Binding-site contacts:
Ligand atom C2 contacts residue MG1 of chain 1.SA at 2.9 Å.
Ligand atom O1 contacts residue THR244 of chain 1.H at 3.5 Å (h-bond).
Ligand atom C2 contacts residue ALA209 of chain 1.H at 3.6 Å (hydrophobic).
Ligand atom O4 contacts residue ALA209 of chain 1.H at 3.9 Å.
Ligand atom C1 contacts residue THR244 of chain 1.H at 4.0 Å.
Ligand atom O3 contacts residue ASP212 of chain 1.H at 4.1 Å.
Ligand atom C1 contacts residue LYS186 of chain 1.H at 3.5 Å.
Ligand atom O1 contacts residue ARG87 of chain 1.H at 3.9 Å.
Ligand atom O1 contacts residue ALA209 of chain 1.H at 4.2 Å.
Ligand atom C2 contacts residue ARG210 of chain 1.H at 4.4 Å.
Ligand atom O4 contacts residue GLU188 of chain 1.H at 3.0 Å (salt-bridge).
Ligand atom O1 contacts residue MET276 of chain 1.H at 4.2 Å.
Ligand atom C1 contacts residue GLU188 of chain 1.H at 3.8 Å.
Ligand atom O2 contacts residue MG1 of chain 1.SA at 4.1 Å.
Ligand atom O4 contacts residue MG1 of chain 1.SA at 2.2 Å.
Ligand atom O3 contacts residue ALA209 of chain 1.H at 4.1 Å.
Ligand atom C2 contacts residue GLU188 of chain 1.H at 3.6 Å.
Ligand atom O3 contacts residue LYS186 of chain 1.H at 2.7 Å (salt-bridge).
Ligand atom O2 contacts residue THR244 of chain 1.H at 2.6 Å (h-bond).
Ligand atom C2 contacts residue ASP212 of chain 1.H at 3.8 Å.
Ligand atom O1 contacts residue LYS186 of chain 1.H at 3.7 Å.
Ligand atom C1 contacts residue ALA209 of chain 1.H at 3.8 Å (hydrophobic).
Ligand atom O3 contacts residue MG1 of chain 1.SA at 2.1 Å.
Ligand atom C1 contacts residue MG1 of chain 1.SA at 2.9 Å.
Ligand atom O4 contacts residue GLY211 of chain 1.H at 3.7 Å.
Ligand atom O2 contacts residue ARG210 of chain 1.H at 3.5 Å (salt-bridge).
Ligand atom O1 contacts residue MG1 of chain 1.SA at 4.1 Å.
Ligand atom C2 contacts residue THR244 of chain 1.H at 3.6 Å.
Ligand atom O2 contacts residue GLY211 of chain 1.H at 2.9 Å (h-bond).
Ligand atom O4 contacts residue ASP212 of chain 1.H at 2.9 Å (salt-bridge).
Ligand atom O2 contacts residue ALA209 of chain 1.H at 3.3 Å.
Ligand atom O3 contacts residue GLU188 of chain 1.H at 3.1 Å (salt-bridge).
Ligand atom C2 contacts residue GLY211 of chain 1.H at 3.7 Å.
Ligand atom O1 contacts residue MET207 of chain 1.H at 4.2 Å.
Ligand atom O2 contacts residue ASP212 of chain 1.H at 4.0 Å.

Sequence of chain 1.H:
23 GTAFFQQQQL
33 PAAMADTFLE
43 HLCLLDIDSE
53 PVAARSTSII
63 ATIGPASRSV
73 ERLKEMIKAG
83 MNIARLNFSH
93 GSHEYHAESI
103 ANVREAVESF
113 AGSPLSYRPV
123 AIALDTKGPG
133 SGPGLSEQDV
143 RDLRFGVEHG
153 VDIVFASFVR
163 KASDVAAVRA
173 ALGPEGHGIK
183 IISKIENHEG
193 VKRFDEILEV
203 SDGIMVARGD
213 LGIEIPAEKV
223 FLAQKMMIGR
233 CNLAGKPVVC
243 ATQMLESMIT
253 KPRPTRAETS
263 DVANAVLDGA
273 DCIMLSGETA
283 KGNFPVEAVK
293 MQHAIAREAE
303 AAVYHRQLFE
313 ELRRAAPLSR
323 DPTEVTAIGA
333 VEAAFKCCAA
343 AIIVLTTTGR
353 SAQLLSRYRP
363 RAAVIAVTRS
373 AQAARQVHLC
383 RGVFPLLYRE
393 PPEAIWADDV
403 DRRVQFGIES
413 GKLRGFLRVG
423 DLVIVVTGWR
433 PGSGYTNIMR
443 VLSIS

The small molecule below binds the protein below.
Small molecule (SMILES): O=C([O-])C(=O)[O-]